Binding-site contacts:
Ligand atom C9A contacts residue LEU141 of chain 1.A at 3.8 Å (hydrophobic).
Ligand atom C20 contacts residue VAL262 of chain 1.B at 3.8 Å (hydrophobic).
Ligand atom O5 contacts residue GLU138 of chain 1.A at 2.7 Å (salt-bridge).
Ligand atom C1 contacts residue LYS271 of chain 1.B at 3.5 Å.
Ligand atom C9 contacts residue HIS331 of chain 1.A at 3.8 Å.
Ligand atom C2 contacts residue ASP269 of chain 1.B at 3.8 Å.
Ligand atom C7 contacts residue GLU138 of chain 1.A at 3.4 Å.
Ligand atom O1B contacts residue LYS271 of chain 1.B at 3.4 Å (salt-bridge).
Ligand atom C2 contacts residue LYS271 of chain 1.B at 3.8 Å.
Ligand atom O5 contacts residue LYS270 of chain 1.B at 3.0 Å (salt-bridge).
Ligand atom C1 contacts residue ARG169 of chain 1.B at 3.9 Å.
Ligand atom C16 contacts residue CYS140 of chain 1.A at 3.8 Å (hydrophobic).
Ligand atom C1 contacts residue SER263 of chain 1.B at 3.4 Å.
Ligand atom C5 contacts residue ASN334 of chain 1.A at 3.9 Å.
Ligand atom C11 contacts residue SER144 of chain 1.A at 3.4 Å.
Ligand atom O1B contacts residue ARG169 of chain 1.B at 3.1 Å (salt-bridge).
Ligand atom O1A contacts residue LEU432 of chain 1.A at 3.5 Å.
Ligand atom O3 contacts residue ARG169 of chain 1.B at 2.9 Å (salt-bridge).
Ligand atom C15 contacts residue CYS140 of chain 1.A at 3.9 Å (hydrophobic).
Ligand atom O5 contacts residue ASN334 of chain 1.A at 3.2 Å (h-bond).
Ligand atom C6 contacts residue GLU138 of chain 1.A at 3.7 Å.
Ligand atom O1A contacts residue SER263 of chain 1.B at 3.7 Å.
Ligand atom C21 contacts residue LEU432 of chain 1.A at 3.9 Å (hydrophobic).
Ligand atom C10 contacts residue LEU432 of chain 1.A at 3.8 Å (hydrophobic).
Ligand atom C1 contacts residue LYS314 of chain 1.A at 3.6 Å.
Ligand atom C10 contacts residue SER144 of chain 1.A at 3.2 Å.
Ligand atom C2 contacts residue ALA330 of chain 1.A at 3.4 Å (hydrophobic).
Ligand atom O1A contacts residue LYS314 of chain 1.A at 2.9 Å (salt-bridge).
Ligand atom C3 contacts residue ASP269 of chain 1.B at 3.4 Å.
Ligand atom O3 contacts residue ASP269 of chain 1.B at 2.9 Å (salt-bridge).
Ligand atom C1 contacts residue ALA330 of chain 1.A at 3.6 Å (hydrophobic).
Ligand atom O1B contacts residue LYS314 of chain 1.A at 3.5 Å (salt-bridge).
Ligand atom O1A contacts residue ALA330 of chain 1.A at 3.5 Å (h-bond).
Ligand atom C5 contacts residue GLU138 of chain 1.A at 3.7 Å.
Ligand atom C9A contacts residue HIS331 of chain 1.A at 3.8 Å.
Ligand atom O1B contacts residue SER263 of chain 1.B at 2.5 Å (h-bond).
Ligand atom C4 contacts residue ASP269 of chain 1.B at 3.1 Å.
Ligand atom C9 contacts residue LEU432 of chain 1.A at 3.9 Å (hydrophobic).
Ligand atom C6 contacts residue ASN334 of chain 1.A at 3.7 Å.
Ligand atom C17 contacts residue CYS140 of chain 1.A at 3.9 Å (hydrophobic).

Sequence of chain 1.A:
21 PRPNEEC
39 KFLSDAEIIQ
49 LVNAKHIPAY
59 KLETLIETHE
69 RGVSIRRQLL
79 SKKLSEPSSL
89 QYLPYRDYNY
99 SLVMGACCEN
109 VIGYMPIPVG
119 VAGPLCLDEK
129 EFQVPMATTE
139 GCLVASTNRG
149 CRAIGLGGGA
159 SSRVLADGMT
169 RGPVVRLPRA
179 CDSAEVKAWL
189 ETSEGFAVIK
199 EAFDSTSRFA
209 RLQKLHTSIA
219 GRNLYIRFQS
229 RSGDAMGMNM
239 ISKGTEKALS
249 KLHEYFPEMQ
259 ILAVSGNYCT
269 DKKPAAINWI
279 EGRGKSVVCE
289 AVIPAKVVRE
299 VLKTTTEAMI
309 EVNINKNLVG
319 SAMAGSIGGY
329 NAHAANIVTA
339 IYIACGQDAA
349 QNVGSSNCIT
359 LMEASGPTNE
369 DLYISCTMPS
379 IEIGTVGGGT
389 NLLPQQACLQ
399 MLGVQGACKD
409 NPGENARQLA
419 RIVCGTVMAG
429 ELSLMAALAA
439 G

The protein below binds the small molecule below.
Small molecule (SMILES): CCC(C)(C)C(=O)O[C@H]1C[C@@H](C)C=C2C=C[C@H](C)[C@H](CC[C@@H](O)C[C@@H](O)CC(=O)O)[C@H]21

Sequence of chain 1.B:
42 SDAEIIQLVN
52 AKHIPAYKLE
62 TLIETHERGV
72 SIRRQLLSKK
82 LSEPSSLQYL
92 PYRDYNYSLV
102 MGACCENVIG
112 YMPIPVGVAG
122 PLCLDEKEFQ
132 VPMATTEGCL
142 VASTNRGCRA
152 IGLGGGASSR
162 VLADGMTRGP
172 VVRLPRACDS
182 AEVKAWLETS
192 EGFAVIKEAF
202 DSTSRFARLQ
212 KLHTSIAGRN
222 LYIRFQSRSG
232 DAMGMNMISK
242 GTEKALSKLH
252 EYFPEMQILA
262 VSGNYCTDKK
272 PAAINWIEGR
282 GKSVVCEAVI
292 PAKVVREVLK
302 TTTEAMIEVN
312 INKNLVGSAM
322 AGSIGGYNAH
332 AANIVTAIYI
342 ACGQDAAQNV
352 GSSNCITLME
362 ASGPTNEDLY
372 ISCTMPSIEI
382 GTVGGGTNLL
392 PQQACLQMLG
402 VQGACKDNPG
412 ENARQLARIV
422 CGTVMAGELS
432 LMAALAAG